Binding-site contacts:
Ligand atom CL1 contacts residue VAL85 of chain 1.A at 4.3 Å.
Ligand atom C8 contacts residue ASP100 of chain 1.A at 3.8 Å.
Ligand atom N2 contacts residue TYR367 of chain 1.A at 3.6 Å (h-bond).
Ligand atom CL1 contacts residue TRP86 of chain 1.A at 3.4 Å.
Ligand atom C3 contacts residue VAL101 of chain 1.A at 3.6 Å (hydrophobic).
Ligand atom N1 contacts residue PHE339 of chain 1.A at 3.5 Å.
Ligand atom C13 contacts residue SER79 of chain 1.A at 4.2 Å.
Ligand atom C16 contacts residue TRP86 of chain 1.A at 4.2 Å (hydrophobic).
Ligand atom N2 contacts residue ASP100 of chain 1.A at 3.7 Å.
Ligand atom C3 contacts residue HIS343 of chain 1.A at 4.0 Å.
Ligand atom N3 contacts residue ASP100 of chain 1.A at 3.2 Å (salt-bridge).
Ligand atom C1 contacts residue VAL101 of chain 1.A at 3.7 Å (hydrophobic).
Ligand atom C11 contacts residue PHE76 of chain 1.A at 3.5 Å (hydrophobic).
Ligand atom C16 contacts residue GLY84 of chain 1.A at 4.3 Å.
Ligand atom C16 contacts residue SER79 of chain 1.A at 4.0 Å.
Ligand atom C12 contacts residue TYR367 of chain 1.A at 4.1 Å (hydrophobic).
Ligand atom C2 contacts residue PHE340 of chain 1.A at 3.6 Å (hydrophobic).
Ligand atom N3 contacts residue TYR367 of chain 1.A at 3.8 Å.
Ligand atom N1 contacts residue PHE340 of chain 1.A at 3.7 Å.
Ligand atom C6 contacts residue TYR367 of chain 1.A at 2.9 Å (hydrophobic).
Ligand atom C4 contacts residue PHE339 of chain 1.A at 4.3 Å (hydrophobic).
Ligand atom N1 contacts residue CYS104 of chain 1.A at 4.1 Å.
Ligand atom C7 contacts residue ASP100 of chain 1.A at 3.6 Å.
Ligand atom C1 contacts residue HIS343 of chain 1.A at 3.9 Å.
Ligand atom C9 contacts residue MET97 of chain 1.A at 4.1 Å (hydrophobic).
Ligand atom N4 contacts residue PHE76 of chain 1.A at 4.1 Å.
Ligand atom CL1 contacts residue GLY84 of chain 1.A at 3.0 Å.
Ligand atom C14 contacts residue SER79 of chain 1.A at 3.6 Å.
Ligand atom C9 contacts residue ASP100 of chain 1.A at 3.2 Å.
Ligand atom N2 contacts residue PHE339 of chain 1.A at 3.0 Å.
Ligand atom C12 contacts residue ASP100 of chain 1.A at 4.2 Å.
Ligand atom C7 contacts residue TYR367 of chain 1.A at 4.0 Å (hydrophobic).
Ligand atom C15 contacts residue TRP86 of chain 1.A at 3.4 Å (hydrophobic).
Ligand atom C10 contacts residue MET97 of chain 1.A at 3.6 Å (hydrophobic).
Ligand atom C9 contacts residue TYR367 of chain 1.A at 4.2 Å (hydrophobic).
Ligand atom C6 contacts residue ASP100 of chain 1.A at 3.0 Å.
Ligand atom C15 contacts residue SER79 of chain 1.A at 3.5 Å.
Ligand atom C6 contacts residue PHE339 of chain 1.A at 3.7 Å (hydrophobic).
Ligand atom C1 contacts residue SER179 of chain 1.A at 4.1 Å.
Ligand atom C5 contacts residue PHE339 of chain 1.A at 3.5 Å (hydrophobic).

Sequence of chain 1.A:
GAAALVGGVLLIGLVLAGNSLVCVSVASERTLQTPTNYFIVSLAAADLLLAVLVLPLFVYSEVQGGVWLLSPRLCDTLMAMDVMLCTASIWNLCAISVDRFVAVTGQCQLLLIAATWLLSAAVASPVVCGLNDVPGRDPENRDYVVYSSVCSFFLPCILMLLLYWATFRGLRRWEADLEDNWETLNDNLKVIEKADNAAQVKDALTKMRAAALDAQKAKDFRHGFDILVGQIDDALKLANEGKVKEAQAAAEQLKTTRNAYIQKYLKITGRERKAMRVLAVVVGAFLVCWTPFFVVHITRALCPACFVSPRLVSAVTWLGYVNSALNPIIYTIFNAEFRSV

The small molecule below binds the protein below.
Small molecule (SMILES): Clc1ccc(N2CCN(Cc3c[nH]c4ncccc34)CC2)cc1